This protein binds this small molecule.
Small molecule (SMILES): CC(=O)N[C@H]1[C@H](O[C@H]2[C@H](O)[C@@H](CO)OC[C@@H]2NC(C)=O)O[C@H](CO)[C@@H](O)[C@@H]1O

Sequence of chain 2.A:
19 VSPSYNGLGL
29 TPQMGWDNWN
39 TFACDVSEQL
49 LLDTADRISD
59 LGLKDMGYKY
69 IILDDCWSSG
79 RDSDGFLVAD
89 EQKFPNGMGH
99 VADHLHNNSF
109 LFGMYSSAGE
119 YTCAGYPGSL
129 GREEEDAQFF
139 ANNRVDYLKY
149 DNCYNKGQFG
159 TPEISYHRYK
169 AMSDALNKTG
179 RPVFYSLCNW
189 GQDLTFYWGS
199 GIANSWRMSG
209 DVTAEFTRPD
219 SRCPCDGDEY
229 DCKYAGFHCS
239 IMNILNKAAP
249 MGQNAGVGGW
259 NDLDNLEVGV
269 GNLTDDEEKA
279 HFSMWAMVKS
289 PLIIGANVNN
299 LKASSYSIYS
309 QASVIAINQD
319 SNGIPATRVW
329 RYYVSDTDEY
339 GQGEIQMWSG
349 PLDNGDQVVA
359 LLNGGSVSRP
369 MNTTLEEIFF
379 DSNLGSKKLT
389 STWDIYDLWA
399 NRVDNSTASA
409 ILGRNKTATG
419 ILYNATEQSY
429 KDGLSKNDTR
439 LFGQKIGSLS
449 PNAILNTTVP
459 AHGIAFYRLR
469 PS

Binding-site contacts:
Ligand atom C2 contacts residue LEU382 of chain 3.A at 4.2 Å (hydrophobic).
Ligand atom C7 contacts residue ASN298 of chain 2.A at 4.0 Å.
Ligand atom N2 contacts residue GLY269 of chain 2.A at 2.8 Å (h-bond).
Ligand atom C5 contacts residue LEU382 of chain 3.A at 3.9 Å (hydrophobic).
Ligand atom C6 contacts residue ASN270 of chain 2.A at 4.4 Å.
Ligand atom C2 contacts residue ASN381 of chain 3.A at 4.4 Å.
Ligand atom C5 contacts residue ASN270 of chain 2.A at 3.4 Å.
Ligand atom C2 contacts residue GLY269 of chain 2.A at 3.7 Å.
Ligand atom C2 contacts residue ASN298 of chain 2.A at 4.2 Å.
Ligand atom C3 contacts residue LEU382 of chain 3.A at 4.4 Å (hydrophobic).
Ligand atom C8 contacts residue ASN298 of chain 2.A at 4.1 Å.
Ligand atom N2 contacts residue ASN298 of chain 2.A at 3.7 Å.
Ligand atom O5 contacts residue LEU382 of chain 3.A at 3.1 Å (h-bond).
Ligand atom C4 contacts residue LEU382 of chain 3.A at 3.8 Å (hydrophobic).
Ligand atom C8 contacts residue VAL268 of chain 2.A at 4.3 Å (hydrophobic).
Ligand atom C4 contacts residue ASN298 of chain 2.A at 4.2 Å.
Ligand atom C1 contacts residue LEU382 of chain 3.A at 4.0 Å (hydrophobic).
Ligand atom O5 contacts residue ASN270 of chain 2.A at 2.2 Å (h-bond).
Ligand atom C3 contacts residue ASN298 of chain 2.A at 3.4 Å.
Ligand atom C6 contacts residue LEU382 of chain 3.A at 4.1 Å (hydrophobic).
Ligand atom C4 contacts residue ASN270 of chain 2.A at 4.2 Å.
Ligand atom C1 contacts residue ASN270 of chain 2.A at 1.4 Å.
Ligand atom O3 contacts residue ASN298 of chain 2.A at 2.8 Å (h-bond).
Ligand atom C3 contacts residue ASN270 of chain 2.A at 4.0 Å.
Ligand atom O4 contacts residue ASN298 of chain 2.A at 3.7 Å.
Ligand atom O7 contacts residue ASN381 of chain 3.A at 3.8 Å.
Ligand atom C8 contacts residue GLY267 of chain 2.A at 3.4 Å.
Ligand atom C7 contacts residue GLY269 of chain 2.A at 3.5 Å.
Ligand atom C2 contacts residue ASN270 of chain 2.A at 2.8 Å.
Ligand atom C8 contacts residue GLY269 of chain 2.A at 3.7 Å.
Ligand atom O7 contacts residue GLY269 of chain 2.A at 4.2 Å.
Ligand atom C1 contacts residue GLY269 of chain 2.A at 3.4 Å.
Ligand atom N2 contacts residue ASN270 of chain 2.A at 3.3 Å (h-bond).
Ligand atom O6 contacts residue ASN270 of chain 2.A at 4.3 Å.
Ligand atom O6 contacts residue LEU382 of chain 3.A at 4.3 Å.

Sequence of chain 3.A:
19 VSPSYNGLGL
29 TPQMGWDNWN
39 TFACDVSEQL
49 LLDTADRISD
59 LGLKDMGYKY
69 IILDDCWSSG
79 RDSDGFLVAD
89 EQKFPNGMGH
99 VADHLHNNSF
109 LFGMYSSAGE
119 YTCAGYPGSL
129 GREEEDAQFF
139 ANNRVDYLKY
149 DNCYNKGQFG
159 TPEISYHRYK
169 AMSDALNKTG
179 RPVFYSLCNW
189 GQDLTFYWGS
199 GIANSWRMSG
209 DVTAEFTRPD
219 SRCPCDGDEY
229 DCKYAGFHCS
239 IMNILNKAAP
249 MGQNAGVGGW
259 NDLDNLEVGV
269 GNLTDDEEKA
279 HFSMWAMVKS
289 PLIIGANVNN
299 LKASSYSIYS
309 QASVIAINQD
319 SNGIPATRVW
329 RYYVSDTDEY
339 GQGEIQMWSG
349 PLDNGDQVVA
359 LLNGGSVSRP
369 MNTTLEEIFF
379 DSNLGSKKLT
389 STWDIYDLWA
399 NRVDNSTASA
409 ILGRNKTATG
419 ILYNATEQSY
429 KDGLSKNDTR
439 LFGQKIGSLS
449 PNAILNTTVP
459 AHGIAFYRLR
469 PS